Binding-site contacts:
Ligand atom C3 contacts residue TRP56 of chain 1.A at 3.8 Å (hydrophobic).
Ligand atom O5 contacts residue ARG73 of chain 1.A at 3.6 Å (salt-bridge).
Ligand atom C1 contacts residue ARG73 of chain 1.A at 3.9 Å.
Ligand atom C4 contacts residue TRP56 of chain 1.A at 4.3 Å (hydrophobic).
Ligand atom O5 contacts residue TRP56 of chain 1.A at 2.4 Å.
Ligand atom O2 contacts residue TRP56 of chain 1.A at 2.7 Å (h-bond).
Ligand atom O2 contacts residue LEU55 of chain 1.A at 3.3 Å.
Ligand atom O3 contacts residue LEU55 of chain 1.A at 3.9 Å.
Ligand atom O6 contacts residue ARG73 of chain 1.A at 3.6 Å (salt-bridge).
Ligand atom C1 contacts residue TRP56 of chain 1.A at 1.5 Å (hydrophobic).
Ligand atom C2 contacts residue TRP56 of chain 1.A at 2.5 Å (hydrophobic).
Ligand atom C5 contacts residue TRP56 of chain 1.A at 3.8 Å (hydrophobic).
Ligand atom O2 contacts residue SER54 of chain 1.A at 3.8 Å.

Sequence of chain 1.A:
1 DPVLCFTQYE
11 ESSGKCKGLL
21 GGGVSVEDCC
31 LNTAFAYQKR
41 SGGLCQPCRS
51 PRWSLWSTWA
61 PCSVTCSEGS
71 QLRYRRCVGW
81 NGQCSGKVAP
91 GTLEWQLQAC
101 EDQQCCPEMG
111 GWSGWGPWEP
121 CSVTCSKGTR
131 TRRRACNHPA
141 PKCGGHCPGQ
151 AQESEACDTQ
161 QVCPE

The protein below binds the small molecule below.
Small molecule (SMILES): OC[C@H]1O[C@H](O)[C@@H](O)[C@@H](O)[C@@H]1O